Binding-site contacts:
Ligand atom N11 contacts residue ILE246 of chain 1.A at 3.5 Å.
Ligand atom C6 contacts residue PHE283 of chain 1.A at 3.6 Å (hydrophobic).
Ligand atom C4 contacts residue PHE283 of chain 1.A at 3.7 Å (hydrophobic).
Ligand atom C17 contacts residue ILE246 of chain 1.A at 3.7 Å (hydrophobic).
Ligand atom C12 contacts residue ILE246 of chain 1.A at 3.5 Å (hydrophobic).
Ligand atom C4 contacts residue GLN280 of chain 1.A at 2.9 Å.
Ligand atom C2 contacts residue PHE250 of chain 1.A at 3.7 Å (hydrophobic).
Ligand atom C12 contacts residue PHE283 of chain 1.A at 3.7 Å (hydrophobic).
Ligand atom C2 contacts residue PHE283 of chain 1.A at 3.3 Å (hydrophobic).
Ligand atom O22 contacts residue GLN280 of chain 1.A at 3.0 Å (h-bond).
Ligand atom C17 contacts residue LEU229 of chain 1.A at 3.8 Å (hydrophobic).
Ligand atom C17 contacts residue SER231 of chain 1.A at 3.7 Å.
Ligand atom O23 contacts residue TYR284 of chain 1.A at 2.8 Å (h-bond).
Ligand atom C7 contacts residue ILE246 of chain 1.A at 3.5 Å (hydrophobic).
Ligand atom O9 contacts residue MET267 of chain 1.A at 3.9 Å.
Ligand atom C17 contacts residue TYR78 of chain 1.A at 3.7 Å (hydrophobic).
Ligand atom O9 contacts residue PHE283 of chain 1.A at 3.6 Å.
Ligand atom C24 contacts residue ILE246 of chain 1.A at 3.7 Å (hydrophobic).
Ligand atom C24 contacts residue THR239 of chain 1.A at 3.4 Å.
Ligand atom N11 contacts residue GLN280 of chain 1.A at 3.8 Å.
Ligand atom S21 contacts residue GLN280 of chain 1.A at 3.7 Å.
Ligand atom C14 contacts residue PHE283 of chain 1.A at 3.6 Å (hydrophobic).
Ligand atom C5 contacts residue GLN280 of chain 1.A at 3.1 Å.
Ligand atom O23 contacts residue GLN280 of chain 1.A at 3.5 Å (h-bond).
Ligand atom N13 contacts residue PHE283 of chain 1.A at 3.4 Å.
Ligand atom O22 contacts residue ILE246 of chain 1.A at 3.6 Å.
Ligand atom N11 contacts residue VAL232 of chain 1.A at 3.4 Å.
Ligand atom N15 contacts residue LEU229 of chain 1.A at 3.7 Å.
Ligand atom C16 contacts residue ILE246 of chain 1.A at 3.6 Å (hydrophobic).
Ligand atom N3 contacts residue PHE250 of chain 1.A at 3.8 Å.
Ligand atom N3 contacts residue PHE283 of chain 1.A at 3.3 Å.
Ligand atom O23 contacts residue THR239 of chain 1.A at 3.8 Å.
Ligand atom O22 contacts residue ALA243 of chain 1.A at 3.2 Å.
Ligand atom C5 contacts residue PHE283 of chain 1.A at 3.6 Å (hydrophobic).
Ligand atom C1 contacts residue PHE283 of chain 1.A at 3.5 Å (hydrophobic).
Ligand atom O23 contacts residue TRP316 of chain 1.A at 3.6 Å.
Ligand atom C17 contacts residue VAL232 of chain 1.A at 3.7 Å (hydrophobic).
Ligand atom C7 contacts residue GLN280 of chain 1.A at 3.5 Å.
Ligand atom N8 contacts residue GLN280 of chain 1.A at 2.4 Å (h-bond).
Ligand atom C4 contacts residue TYR247 of chain 1.A at 3.6 Å (hydrophobic).

Sequence of chain 1.A:
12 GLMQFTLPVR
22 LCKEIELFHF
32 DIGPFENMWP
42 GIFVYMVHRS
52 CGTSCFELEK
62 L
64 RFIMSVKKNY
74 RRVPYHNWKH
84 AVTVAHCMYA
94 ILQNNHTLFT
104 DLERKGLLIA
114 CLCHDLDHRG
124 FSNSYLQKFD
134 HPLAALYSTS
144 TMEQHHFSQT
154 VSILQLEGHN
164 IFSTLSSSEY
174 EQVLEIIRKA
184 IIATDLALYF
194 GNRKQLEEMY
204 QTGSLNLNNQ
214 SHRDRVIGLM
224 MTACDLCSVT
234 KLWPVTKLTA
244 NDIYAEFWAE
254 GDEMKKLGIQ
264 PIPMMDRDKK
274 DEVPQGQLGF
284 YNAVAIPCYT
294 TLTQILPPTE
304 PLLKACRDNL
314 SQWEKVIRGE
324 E

The small molecule below binds the protein below.
Small molecule (SMILES): CCCc1nc(C)c2c(NS(C)(=O)=O)nc3ccc(OC)nc3n12